Sequence of chain 1.D:
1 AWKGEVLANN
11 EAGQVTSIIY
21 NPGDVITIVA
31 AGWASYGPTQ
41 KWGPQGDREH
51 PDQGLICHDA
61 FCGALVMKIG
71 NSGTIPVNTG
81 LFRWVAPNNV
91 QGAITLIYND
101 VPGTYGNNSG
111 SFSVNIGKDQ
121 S

Binding-site contacts:
Ligand atom C1 contacts residue TYR36 of chain 1.D at 4.1 Å (hydrophobic).
Ligand atom O5 contacts residue HIS50 of chain 1.D at 3.2 Å (h-bond).
Ligand atom O5 contacts residue TYR36 of chain 1.D at 3.6 Å.
Ligand atom C6 contacts residue ASP100 of chain 1.D at 3.5 Å.
Ligand atom C6 contacts residue GLN53 of chain 1.D at 3.6 Å.
Ligand atom O4 contacts residue CA1 of chain 1.K at 2.5 Å.
Ligand atom O5 contacts residue GLN53 of chain 1.D at 4.0 Å.
Ligand atom C4 contacts residue CA1 of chain 1.K at 3.4 Å.
Ligand atom C6 contacts residue VAL101 of chain 1.D at 3.7 Å (hydrophobic).
Ligand atom O3 contacts residue CA1 of chain 1.K at 2.4 Å.
Ligand atom O6 contacts residue HIS50 of chain 1.D at 2.6 Å (h-bond).
Ligand atom C6' contacts residue HIS50 of chain 1.D at 3.4 Å.
Ligand atom C5' contacts residue HIS50 of chain 1.D at 3.7 Å.
Ligand atom O4 contacts residue ASP100 of chain 1.D at 2.6 Å (salt-bridge).
Ligand atom O3 contacts residue ASN107 of chain 1.D at 3.0 Å (h-bond).
Ligand atom C3 contacts residue ASN107 of chain 1.D at 4.1 Å.
Ligand atom O4 contacts residue TYR36 of chain 1.D at 3.1 Å (h-bond).
Ligand atom C4 contacts residue ASP100 of chain 1.D at 3.5 Å.
Ligand atom C5 contacts residue HIS50 of chain 1.D at 3.9 Å.
Ligand atom O2 contacts residue ASN107 of chain 1.D at 3.2 Å (h-bond).
Ligand atom C2 contacts residue ASN107 of chain 1.D at 3.9 Å.
Ligand atom C4 contacts residue TYR36 of chain 1.D at 4.1 Å (hydrophobic).
Ligand atom C3 contacts residue TYR36 of chain 1.D at 3.9 Å (hydrophobic).
Ligand atom O3 contacts residue THR104 of chain 1.D at 3.3 Å (h-bond).
Ligand atom O3 contacts residue TYR36 of chain 1.D at 3.4 Å (h-bond).
Ligand atom C5 contacts residue GLN53 of chain 1.D at 3.6 Å.
Ligand atom C3' contacts residue HIS50 of chain 1.D at 3.8 Å.
Ligand atom C1' contacts residue HIS50 of chain 1.D at 3.3 Å.
Ligand atom C4' contacts residue HIS50 of chain 1.D at 3.9 Å.
Ligand atom O1 contacts residue TYR36 of chain 1.D at 3.6 Å.
Ligand atom C2 contacts residue CA1 of chain 1.K at 4.0 Å.
Ligand atom C3 contacts residue THR104 of chain 1.D at 4.0 Å.
Ligand atom C2 contacts residue TYR36 of chain 1.D at 3.6 Å (hydrophobic).
Ligand atom O4 contacts residue THR104 of chain 1.D at 3.4 Å (h-bond).
Ligand atom O1 contacts residue HIS50 of chain 1.D at 3.9 Å.
Ligand atom C2' contacts residue HIS50 of chain 1.D at 3.5 Å.
Ligand atom C6 contacts residue HIS50 of chain 1.D at 3.5 Å.
Ligand atom O6 contacts residue GLN53 of chain 1.D at 2.7 Å (h-bond).
Ligand atom C3 contacts residue CA1 of chain 1.K at 3.4 Å.
Ligand atom C4 contacts residue THR104 of chain 1.D at 3.5 Å.

This protein binds this small molecule.
Small molecule (SMILES): OC[C@H]1O[C@@H](Oc2ccccc2)[C@H](O)[C@@H](O)[C@H]1O